Sequence of chain 1.C:
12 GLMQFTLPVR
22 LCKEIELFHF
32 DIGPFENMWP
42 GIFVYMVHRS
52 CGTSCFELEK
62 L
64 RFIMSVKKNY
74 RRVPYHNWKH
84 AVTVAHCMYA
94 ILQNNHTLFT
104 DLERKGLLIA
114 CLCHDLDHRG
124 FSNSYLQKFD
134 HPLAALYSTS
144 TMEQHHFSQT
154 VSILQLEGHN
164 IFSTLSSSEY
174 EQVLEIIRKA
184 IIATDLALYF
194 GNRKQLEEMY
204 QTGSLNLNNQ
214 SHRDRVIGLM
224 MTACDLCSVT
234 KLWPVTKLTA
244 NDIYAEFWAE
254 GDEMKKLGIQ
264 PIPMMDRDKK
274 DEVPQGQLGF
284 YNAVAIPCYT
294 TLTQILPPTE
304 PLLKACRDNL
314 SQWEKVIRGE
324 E

Binding-site contacts:
Ligand atom N12 contacts residue GLU275 of chain 1.C at 3.4 Å (salt-bridge).
Ligand atom C7 contacts residue MET267 of chain 1.C at 3.9 Å (hydrophobic).
Ligand atom C18 contacts residue PHE283 of chain 1.C at 3.7 Å (hydrophobic).
Ligand atom C19 contacts residue PHE250 of chain 1.C at 3.6 Å (hydrophobic).
Ligand atom N17 contacts residue GLN280 of chain 1.C at 3.1 Å (h-bond).
Ligand atom C3 contacts residue MET267 of chain 1.C at 3.9 Å (hydrophobic).
Ligand atom O22 contacts residue LEU229 of chain 1.C at 3.8 Å.
Ligand atom C1 contacts residue MET267 of chain 1.C at 3.7 Å (hydrophobic).
Ligand atom C5 contacts residue MET267 of chain 1.C at 3.9 Å (hydrophobic).
Ligand atom C2 contacts residue GLY279 of chain 1.C at 3.5 Å.
Ligand atom C23 contacts residue SER231 of chain 1.C at 3.4 Å.
Ligand atom C7 contacts residue GLY279 of chain 1.C at 3.7 Å.
Ligand atom C20 contacts residue ILE246 of chain 1.C at 3.5 Å (hydrophobic).
Ligand atom C13 contacts residue PRO266 of chain 1.C at 3.3 Å (hydrophobic).
Ligand atom N4 contacts residue MET267 of chain 1.C at 3.7 Å.
Ligand atom O22 contacts residue PHE283 of chain 1.C at 3.8 Å.
Ligand atom C23 contacts residue ILE246 of chain 1.C at 3.7 Å (hydrophobic).
Ligand atom N6 contacts residue GLY279 of chain 1.C at 3.8 Å.
Ligand atom C14 contacts residue GLN280 of chain 1.C at 3.3 Å.
Ligand atom C2 contacts residue TYR247 of chain 1.C at 3.1 Å (hydrophobic).
Ligand atom S11 contacts residue PHE283 of chain 1.C at 3.4 Å.
Ligand atom C15 contacts residue GLN280 of chain 1.C at 3.7 Å.
Ligand atom C2 contacts residue MET267 of chain 1.C at 3.8 Å (hydrophobic).
Ligand atom C14 contacts residue TYR247 of chain 1.C at 3.5 Å (hydrophobic).
Ligand atom C9 contacts residue MET267 of chain 1.C at 3.8 Å (hydrophobic).
Ligand atom C8 contacts residue GLY279 of chain 1.C at 3.5 Å.
Ligand atom C1 contacts residue GLY279 of chain 1.C at 3.5 Å.
Ligand atom N4 contacts residue GLY279 of chain 1.C at 3.4 Å (h-bond).
Ligand atom C3 contacts residue GLY279 of chain 1.C at 3.6 Å.
Ligand atom N6 contacts residue MET267 of chain 1.C at 3.8 Å.
Ligand atom N6 contacts residue TYR247 of chain 1.C at 2.3 Å (h-bond).
Ligand atom C8 contacts residue MET267 of chain 1.C at 3.7 Å (hydrophobic).
Ligand atom C13 contacts residue GLU275 of chain 1.C at 3.4 Å.
Ligand atom C21 contacts residue ILE246 of chain 1.C at 3.5 Å (hydrophobic).
Ligand atom C5 contacts residue TYR247 of chain 1.C at 3.4 Å (hydrophobic).
Ligand atom C10 contacts residue PRO266 of chain 1.C at 3.2 Å (hydrophobic).
Ligand atom C9 contacts residue GLY279 of chain 1.C at 3.8 Å.
Ligand atom C8 contacts residue TYR247 of chain 1.C at 3.5 Å (hydrophobic).
Ligand atom C9 contacts residue GLU275 of chain 1.C at 3.9 Å.
Ligand atom C5 contacts residue GLY279 of chain 1.C at 3.7 Å.

This protein binds this small molecule.
Small molecule (SMILES): COc1c(C)cnc(CSc2nc3cc4c(cc3[nH]2)CCN4)c1C